A protein and the small-molecule ligand that binds it are described below.
Small molecule (SMILES): Nc1ncnc2c1ncn2[C@@H]1O[C@H](CO)[C@@H](O)[C@@H]1O

Sequence of chain 1.B:
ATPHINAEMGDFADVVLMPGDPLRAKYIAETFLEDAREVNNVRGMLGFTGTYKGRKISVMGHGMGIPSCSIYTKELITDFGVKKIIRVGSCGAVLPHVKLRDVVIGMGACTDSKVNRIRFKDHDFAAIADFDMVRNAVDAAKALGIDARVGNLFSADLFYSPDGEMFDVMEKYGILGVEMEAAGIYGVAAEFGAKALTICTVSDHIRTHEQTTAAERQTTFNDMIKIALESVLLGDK

Sequence of chain 2.C:
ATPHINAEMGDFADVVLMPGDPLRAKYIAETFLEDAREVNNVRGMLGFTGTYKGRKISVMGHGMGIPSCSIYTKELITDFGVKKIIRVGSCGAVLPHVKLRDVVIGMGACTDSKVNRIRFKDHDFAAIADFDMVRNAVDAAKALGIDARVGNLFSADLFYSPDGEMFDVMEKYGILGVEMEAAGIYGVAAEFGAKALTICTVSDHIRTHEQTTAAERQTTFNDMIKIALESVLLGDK

Binding-site contacts:
Ligand atom C3' contacts residue PO41 of chain 2.H at 3.9 Å.
Ligand atom O3' contacts residue GLU182 of chain 2.C at 2.9 Å (salt-bridge).
Ligand atom C5' contacts residue HIS5 of chain 1.B at 3.2 Å.
Ligand atom C5' contacts residue MET65 of chain 2.C at 3.7 Å (hydrophobic).
Ligand atom N6 contacts residue ILE207 of chain 2.C at 3.0 Å.
Ligand atom O4' contacts residue PO41 of chain 2.H at 3.5 Å (h-bond).
Ligand atom C2 contacts residue MET181 of chain 2.C at 3.7 Å (hydrophobic).
Ligand atom C4 contacts residue PHE160 of chain 2.C at 3.7 Å (hydrophobic).
Ligand atom O4' contacts residue ARG44 of chain 1.B at 3.6 Å (salt-bridge).
Ligand atom N3 contacts residue MET181 of chain 2.C at 3.5 Å.
Ligand atom C4' contacts residue ARG44 of chain 1.B at 3.7 Å.
Ligand atom N1 contacts residue VAL179 of chain 2.C at 3.8 Å.
Ligand atom O3' contacts residue PO41 of chain 2.H at 3.2 Å (h-bond).
Ligand atom C2' contacts residue SER91 of chain 2.C at 3.6 Å.
Ligand atom O4' contacts residue SER91 of chain 2.C at 3.4 Å (h-bond).
Ligand atom C3' contacts residue MET181 of chain 2.C at 3.8 Å (hydrophobic).
Ligand atom O2' contacts residue SER91 of chain 2.C at 3.7 Å.
Ligand atom O5' contacts residue ARG44 of chain 1.B at 3.9 Å.
Ligand atom C4' contacts residue PO41 of chain 2.H at 3.7 Å.
Ligand atom N7 contacts residue CYS92 of chain 2.C at 3.9 Å.
Ligand atom N7 contacts residue ASP205 of chain 2.C at 3.1 Å (salt-bridge).
Ligand atom C5' contacts residue PHE160 of chain 2.C at 3.6 Å (hydrophobic).
Ligand atom C5 contacts residue VAL179 of chain 2.C at 3.7 Å (hydrophobic).
Ligand atom C1' contacts residue PO41 of chain 2.H at 3.5 Å.
Ligand atom N1 contacts residue PHE160 of chain 2.C at 3.9 Å.
Ligand atom C6 contacts residue PHE160 of chain 2.C at 3.9 Å (hydrophobic).
Ligand atom N3 contacts residue GLU180 of chain 2.C at 3.9 Å.
Ligand atom C1' contacts residue SER91 of chain 2.C at 3.3 Å.
Ligand atom O5' contacts residue HIS5 of chain 1.B at 2.6 Å (h-bond).
Ligand atom C5 contacts residue PHE160 of chain 2.C at 3.7 Å (hydrophobic).
Ligand atom C4 contacts residue VAL179 of chain 2.C at 3.7 Å (hydrophobic).
Ligand atom C2 contacts residue PHE160 of chain 2.C at 3.6 Å (hydrophobic).
Ligand atom N3 contacts residue VAL179 of chain 2.C at 3.9 Å.
Ligand atom C8 contacts residue ASP205 of chain 2.C at 3.8 Å.
Ligand atom N7 contacts residue GLY93 of chain 2.C at 3.8 Å.
Ligand atom O2' contacts residue MET181 of chain 2.C at 3.1 Å (h-bond).
Ligand atom O2' contacts residue GLU180 of chain 2.C at 2.8 Å.
Ligand atom O5' contacts residue PHE160 of chain 2.C at 3.2 Å.
Ligand atom N3 contacts residue PHE160 of chain 2.C at 3.7 Å.
Ligand atom C2' contacts residue PO41 of chain 2.H at 3.1 Å.